A protein and the small-molecule ligand that binds it are described below.
Small molecule (SMILES): CC(C)CCC[C@@H](C)[C@H]1CC[C@H]2[C@@H]3CC=C4C[C@@H](O)CC[C@]4(C)[C@H]3CC[C@]12C

Sequence of chain 1.B:
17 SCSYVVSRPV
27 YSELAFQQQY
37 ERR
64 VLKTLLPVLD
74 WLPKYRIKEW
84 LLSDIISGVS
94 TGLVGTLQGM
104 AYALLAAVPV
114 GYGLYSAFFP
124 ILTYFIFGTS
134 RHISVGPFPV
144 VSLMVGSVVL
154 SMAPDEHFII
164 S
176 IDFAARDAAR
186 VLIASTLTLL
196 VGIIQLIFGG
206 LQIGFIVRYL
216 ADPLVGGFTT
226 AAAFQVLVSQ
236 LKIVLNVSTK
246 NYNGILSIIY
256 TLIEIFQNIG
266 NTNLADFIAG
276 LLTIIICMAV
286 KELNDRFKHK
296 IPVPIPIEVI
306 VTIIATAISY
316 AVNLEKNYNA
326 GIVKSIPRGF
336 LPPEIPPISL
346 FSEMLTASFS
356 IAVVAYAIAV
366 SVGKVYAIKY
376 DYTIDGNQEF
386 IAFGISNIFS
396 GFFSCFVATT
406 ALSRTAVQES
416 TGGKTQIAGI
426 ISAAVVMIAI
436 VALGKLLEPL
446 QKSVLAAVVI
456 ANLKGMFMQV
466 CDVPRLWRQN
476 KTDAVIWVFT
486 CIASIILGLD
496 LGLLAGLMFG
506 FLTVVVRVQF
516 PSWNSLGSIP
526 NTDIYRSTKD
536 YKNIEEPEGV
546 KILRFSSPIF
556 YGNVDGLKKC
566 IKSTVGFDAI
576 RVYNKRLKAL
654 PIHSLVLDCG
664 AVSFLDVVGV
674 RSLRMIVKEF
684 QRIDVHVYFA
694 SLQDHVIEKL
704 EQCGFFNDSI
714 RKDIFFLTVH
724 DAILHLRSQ

Binding-site contacts:
Ligand atom C26 contacts residue CLR1 of chain 1.V at 4.4 Å.
Ligand atom C20 contacts residue PRO469 of chain 1.B at 4.2 Å (hydrophobic).
Ligand atom C6 contacts residue CLR1 of chain 1.S at 4.3 Å.
Ligand atom C2 contacts residue CLR1 of chain 1.S at 3.7 Å.
Ligand atom C3 contacts residue CLR1 of chain 1.S at 4.1 Å.
Ligand atom C14 contacts residue CLR1 of chain 1.S at 4.3 Å.
Ligand atom C24 contacts residue PRO469 of chain 1.B at 4.5 Å (hydrophobic).
Ligand atom C19 contacts residue CLR1 of chain 1.V at 3.8 Å.
Ligand atom C25 contacts residue PRO469 of chain 1.B at 4.5 Å (hydrophobic).
Ligand atom C21 contacts residue PRO469 of chain 1.B at 4.2 Å (hydrophobic).
Ligand atom O1 contacts residue CLR1 of chain 1.V at 4.1 Å.
Ligand atom C1 contacts residue CLR1 of chain 1.V at 4.3 Å.
Ligand atom C1 contacts residue VAL465 of chain 1.B at 4.3 Å (hydrophobic).
Ligand atom C7 contacts residue CLR1 of chain 1.S at 3.9 Å.
Ligand atom C11 contacts residue CLR1 of chain 1.V at 3.8 Å.
Ligand atom C21 contacts residue CYS466 of chain 1.B at 3.5 Å (hydrophobic).
Ligand atom C12 contacts residue VAL465 of chain 1.B at 3.5 Å (hydrophobic).
Ligand atom C21 contacts residue CLR1 of chain 1.S at 4.3 Å.
Ligand atom C18 contacts residue CLR1 of chain 1.V at 3.7 Å.
Ligand atom C21 contacts residue VAL465 of chain 1.B at 4.4 Å (hydrophobic).
Ligand atom C12 contacts residue CLR1 of chain 1.V at 4.5 Å.
Ligand atom C12 contacts residue CLR1 of chain 1.S at 4.4 Å.
Ligand atom C11 contacts residue VAL465 of chain 1.B at 4.0 Å (hydrophobic).